Binding-site contacts:
Ligand atom CA contacts residue ALA122 of chain 1.A at 3.9 Å (hydrophobic).
Ligand atom N contacts residue ARG5 of chain 1.A at 3.9 Å.
Ligand atom C contacts residue ARG5 of chain 1.A at 4.5 Å.
Ligand atom O contacts residue TRP123 of chain 1.A at 3.6 Å.
Ligand atom C contacts residue TRP123 of chain 1.A at 3.9 Å (hydrophobic).
Ligand atom O1 contacts residue TRP123 of chain 1.A at 3.7 Å.
Ligand atom C1 contacts residue TRP123 of chain 1.A at 3.5 Å (hydrophobic).
Ligand atom O1 contacts residue ALA122 of chain 1.A at 4.0 Å.
Ligand atom CA contacts residue ARG5 of chain 1.A at 3.6 Å.
Ligand atom C2 contacts residue TRP123 of chain 1.A at 4.1 Å (hydrophobic).
Ligand atom C2 contacts residue ALA122 of chain 1.A at 3.6 Å (hydrophobic).
Ligand atom C contacts residue ALA122 of chain 1.A at 4.4 Å (hydrophobic).

Sequence of chain 1.A:
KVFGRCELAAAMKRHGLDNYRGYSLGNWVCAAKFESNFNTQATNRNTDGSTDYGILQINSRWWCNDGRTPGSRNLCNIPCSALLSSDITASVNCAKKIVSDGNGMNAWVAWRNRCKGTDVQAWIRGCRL

This small molecule binds to this protein.
Small molecule (SMILES): CCOC(=O)CN